Sequence of chain 1.A:
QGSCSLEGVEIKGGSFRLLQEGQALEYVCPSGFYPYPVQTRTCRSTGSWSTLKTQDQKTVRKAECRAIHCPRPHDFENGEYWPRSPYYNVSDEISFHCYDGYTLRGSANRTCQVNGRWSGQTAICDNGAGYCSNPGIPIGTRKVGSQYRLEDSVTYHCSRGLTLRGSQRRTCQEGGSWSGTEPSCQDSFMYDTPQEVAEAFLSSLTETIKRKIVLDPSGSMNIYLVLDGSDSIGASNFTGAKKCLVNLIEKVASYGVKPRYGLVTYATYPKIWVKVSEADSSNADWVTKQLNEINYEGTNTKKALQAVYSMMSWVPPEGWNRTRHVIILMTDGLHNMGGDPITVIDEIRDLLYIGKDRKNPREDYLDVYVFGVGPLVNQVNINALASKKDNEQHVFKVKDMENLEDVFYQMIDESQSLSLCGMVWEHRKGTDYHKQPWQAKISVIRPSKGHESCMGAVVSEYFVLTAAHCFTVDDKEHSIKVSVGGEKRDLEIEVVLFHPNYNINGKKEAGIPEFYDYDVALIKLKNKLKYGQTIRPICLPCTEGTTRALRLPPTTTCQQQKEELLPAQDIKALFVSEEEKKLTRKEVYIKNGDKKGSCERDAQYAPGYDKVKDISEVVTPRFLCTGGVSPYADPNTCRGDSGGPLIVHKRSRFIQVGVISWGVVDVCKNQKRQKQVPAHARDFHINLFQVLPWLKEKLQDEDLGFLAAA

The protein below binds the small molecule below.
Small molecule (SMILES): CC(=O)N[C@H]1[C@H](O[C@H]2[C@H](O)[C@@H](NC(C)=O)CO[C@@H]2CO)O[C@H](CO)[C@@H](O)[C@@H]1O

Binding-site contacts:
Ligand atom C7 contacts residue ASN127 of chain 1.A at 3.6 Å.
Ligand atom C7 contacts residue ALA126 of chain 1.A at 4.1 Å (hydrophobic).
Ligand atom C3 contacts residue ASN127 of chain 1.A at 3.8 Å.
Ligand atom C5 contacts residue ASN127 of chain 1.A at 3.6 Å.
Ligand atom O7 contacts residue ALA126 of chain 1.A at 3.8 Å.
Ligand atom C1 contacts residue ASN127 of chain 1.A at 1.4 Å.
Ligand atom C4 contacts residue ASN127 of chain 1.A at 4.2 Å.
Ligand atom C8 contacts residue ASN127 of chain 1.A at 3.6 Å.
Ligand atom N2 contacts residue ALA126 of chain 1.A at 4.3 Å.
Ligand atom O5 contacts residue ASN127 of chain 1.A at 2.3 Å (h-bond).
Ligand atom N2 contacts residue ASN127 of chain 1.A at 2.9 Å (h-bond).
Ligand atom C2 contacts residue ASN127 of chain 1.A at 2.4 Å.